The protein below binds the small molecule below.
Small molecule (SMILES): CCCCCC[P](=O)(O)OC

Binding-site contacts:
Ligand atom C7 contacts residue SER95 of chain 1.F at 3.2 Å.
Ligand atom C1 contacts residue SER95 of chain 1.F at 2.6 Å.
Ligand atom O2 contacts residue SER95 of chain 1.F at 2.5 Å (h-bond).
Ligand atom P contacts residue MET385 of chain 1.F at 4.0 Å.
Ligand atom C2 contacts residue GLY293 of chain 1.F at 4.0 Å.
Ligand atom P contacts residue TYR211 of chain 1.F at 3.9 Å.
Ligand atom C2 contacts residue TYR94 of chain 1.F at 4.3 Å (hydrophobic).
Ligand atom O1 contacts residue SER95 of chain 1.F at 2.5 Å (h-bond).
Ligand atom C7 contacts residue GLY384 of chain 1.F at 4.3 Å.
Ligand atom C7 contacts residue TYR211 of chain 1.F at 3.6 Å (hydrophobic).
Ligand atom P contacts residue SER95 of chain 1.F at 1.6 Å.
Ligand atom C3 contacts residue GLY293 of chain 1.F at 4.3 Å.
Ligand atom C1 contacts residue MET385 of chain 1.F at 4.5 Å (hydrophobic).
Ligand atom C6 contacts residue PHE166 of chain 1.F at 4.1 Å (hydrophobic).
Ligand atom P contacts residue LYS98 of chain 1.F at 4.2 Å.
Ligand atom O2 contacts residue MET385 of chain 1.F at 2.8 Å (h-bond).
Ligand atom C3 contacts residue TYR164 of chain 1.F at 3.8 Å (hydrophobic).
Ligand atom C3 contacts residue PHE166 of chain 1.F at 4.5 Å (hydrophobic).
Ligand atom C6 contacts residue ASP182 of chain 1.F at 4.2 Å.
Ligand atom C4 contacts residue TYR94 of chain 1.F at 4.5 Å (hydrophobic).
Ligand atom O2 contacts residue TYR94 of chain 1.F at 3.3 Å.
Ligand atom C5 contacts residue ASP182 of chain 1.F at 4.0 Å.
Ligand atom C2 contacts residue GLY292 of chain 1.F at 4.1 Å.
Ligand atom C1 contacts residue PHE166 of chain 1.F at 4.2 Å (hydrophobic).
Ligand atom O1 contacts residue TYR211 of chain 1.F at 3.3 Å.
Ligand atom C2 contacts residue SER95 of chain 1.F at 3.3 Å.
Ligand atom C2 contacts residue TYR164 of chain 1.F at 4.0 Å (hydrophobic).
Ligand atom C1 contacts residue LYS98 of chain 1.F at 4.0 Å.
Ligand atom C6 contacts residue MET385 of chain 1.F at 4.2 Å (hydrophobic).
Ligand atom C4 contacts residue MET385 of chain 1.F at 3.9 Å (hydrophobic).
Ligand atom C1 contacts residue TYR211 of chain 1.F at 4.4 Å (hydrophobic).
Ligand atom O2 contacts residue GLY384 of chain 1.F at 3.6 Å.
Ligand atom C1 contacts residue TYR164 of chain 1.F at 3.7 Å (hydrophobic).
Ligand atom C5 contacts residue PHE166 of chain 1.F at 4.0 Å (hydrophobic).
Ligand atom C7 contacts residue MET385 of chain 1.F at 3.9 Å (hydrophobic).
Ligand atom C2 contacts residue MET385 of chain 1.F at 4.4 Å (hydrophobic).
Ligand atom O1 contacts residue MET385 of chain 1.F at 4.1 Å.
Ligand atom C7 contacts residue GLY383 of chain 1.F at 4.1 Å.

Sequence of chain 1.F:
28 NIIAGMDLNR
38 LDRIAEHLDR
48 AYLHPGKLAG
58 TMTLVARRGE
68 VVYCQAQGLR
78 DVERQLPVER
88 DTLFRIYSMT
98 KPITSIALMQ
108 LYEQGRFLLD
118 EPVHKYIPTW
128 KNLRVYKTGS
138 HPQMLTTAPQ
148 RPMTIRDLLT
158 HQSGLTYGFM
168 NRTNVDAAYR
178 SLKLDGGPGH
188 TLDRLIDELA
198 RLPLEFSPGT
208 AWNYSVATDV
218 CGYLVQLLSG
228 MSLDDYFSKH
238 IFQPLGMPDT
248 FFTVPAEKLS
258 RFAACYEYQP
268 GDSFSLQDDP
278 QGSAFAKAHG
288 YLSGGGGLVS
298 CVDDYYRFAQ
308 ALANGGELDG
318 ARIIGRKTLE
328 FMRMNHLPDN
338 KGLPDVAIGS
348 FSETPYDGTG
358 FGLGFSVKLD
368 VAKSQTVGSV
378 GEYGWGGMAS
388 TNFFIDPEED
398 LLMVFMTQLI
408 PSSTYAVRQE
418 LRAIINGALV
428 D